Sequence of chain 1.C:
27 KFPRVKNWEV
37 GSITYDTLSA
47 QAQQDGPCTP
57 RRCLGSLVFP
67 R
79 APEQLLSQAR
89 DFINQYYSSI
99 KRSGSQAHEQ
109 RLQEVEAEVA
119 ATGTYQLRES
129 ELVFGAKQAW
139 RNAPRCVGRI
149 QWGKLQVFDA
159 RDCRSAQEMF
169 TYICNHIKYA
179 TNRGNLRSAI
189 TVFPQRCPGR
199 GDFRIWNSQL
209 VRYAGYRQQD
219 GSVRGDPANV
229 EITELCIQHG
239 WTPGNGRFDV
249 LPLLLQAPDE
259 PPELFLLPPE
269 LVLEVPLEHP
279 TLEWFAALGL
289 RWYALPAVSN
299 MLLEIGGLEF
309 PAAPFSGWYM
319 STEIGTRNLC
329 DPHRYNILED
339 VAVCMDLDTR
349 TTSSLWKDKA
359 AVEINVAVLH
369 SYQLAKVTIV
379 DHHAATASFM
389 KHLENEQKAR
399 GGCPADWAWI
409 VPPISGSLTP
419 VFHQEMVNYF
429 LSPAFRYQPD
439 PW

Binding-site contacts:
Ligand atom C03 contacts residue PRO294 of chain 1.C at 3.9 Å (hydrophobic).
Ligand atom C07 contacts residue PRO294 of chain 1.C at 3.7 Å (hydrophobic).
Ligand atom N02 contacts residue HEM1 of chain 1.X at 3.2 Å.
Ligand atom C06 contacts residue HEM1 of chain 1.X at 4.1 Å.
Ligand atom C15 contacts residue HEM1 of chain 1.X at 3.1 Å.
Ligand atom C10 contacts residue GLN207 of chain 1.C at 3.6 Å.
Ligand atom C02 contacts residue HEM1 of chain 1.X at 3.6 Å.
Ligand atom C08 contacts residue HEM1 of chain 1.X at 3.7 Å.
Ligand atom C16 contacts residue HEM1 of chain 1.X at 3.1 Å.
Ligand atom C02 contacts residue TRP316 of chain 1.C at 4.0 Å (hydrophobic).
Ligand atom N02 contacts residue GLU321 of chain 1.C at 2.7 Å (salt-bridge).
Ligand atom C13 contacts residue HEM1 of chain 1.X at 4.0 Å.
Ligand atom C07 contacts residue SER314 of chain 1.C at 4.0 Å.
Ligand atom N11 contacts residue HEM1 of chain 1.X at 3.1 Å (h-bond).
Ligand atom C02 contacts residue PRO294 of chain 1.C at 3.9 Å (hydrophobic).
Ligand atom C03 contacts residue GLY315 of chain 1.C at 4.3 Å.
Ligand atom C08 contacts residue VAL296 of chain 1.C at 4.1 Å (hydrophobic).
Ligand atom N02 contacts residue MET318 of chain 1.C at 4.2 Å.
Ligand atom C04 contacts residue HEM1 of chain 1.X at 4.0 Å.
Ligand atom C05 contacts residue VAL296 of chain 1.C at 3.6 Å (hydrophobic).
Ligand atom C09 contacts residue GLN207 of chain 1.C at 3.8 Å.
Ligand atom N01 contacts residue GLU321 of chain 1.C at 2.7 Å (salt-bridge).
Ligand atom C07 contacts residue GLY315 of chain 1.C at 3.6 Å.
Ligand atom N02 contacts residue PRO294 of chain 1.C at 4.0 Å.
Ligand atom N02 contacts residue TYR317 of chain 1.C at 3.9 Å.
Ligand atom C07 contacts residue HEM1 of chain 1.X at 3.7 Å.
Ligand atom C02 contacts residue GLU321 of chain 1.C at 3.5 Å.
Ligand atom N02 contacts residue TRP316 of chain 1.C at 3.0 Å (h-bond).
Ligand atom C12 contacts residue HEM1 of chain 1.X at 3.2 Å.
Ligand atom C10 contacts residue VAL296 of chain 1.C at 3.7 Å (hydrophobic).
Ligand atom C09 contacts residue VAL296 of chain 1.C at 3.6 Å (hydrophobic).
Ligand atom N14 contacts residue HEM1 of chain 1.X at 3.8 Å.
Ligand atom C03 contacts residue TRP316 of chain 1.C at 4.2 Å (hydrophobic).
Ligand atom N01 contacts residue HEM1 of chain 1.X at 3.8 Å.
Ligand atom C06 contacts residue GLU321 of chain 1.C at 3.6 Å.
Ligand atom C03 contacts residue HEM1 of chain 1.X at 3.3 Å.
Ligand atom C07 contacts residue PHE313 of chain 1.C at 3.7 Å (hydrophobic).
Ligand atom C04 contacts residue PRO294 of chain 1.C at 4.0 Å (hydrophobic).
Ligand atom N01 contacts residue PRO294 of chain 1.C at 4.2 Å.
Ligand atom C08 contacts residue GLU321 of chain 1.C at 3.7 Å.

This protein binds this small molecule.
Small molecule (SMILES): Cc1cc(N)nc(CCCN2CCN(C)CC2)c1